Sequence of chain 3.A:
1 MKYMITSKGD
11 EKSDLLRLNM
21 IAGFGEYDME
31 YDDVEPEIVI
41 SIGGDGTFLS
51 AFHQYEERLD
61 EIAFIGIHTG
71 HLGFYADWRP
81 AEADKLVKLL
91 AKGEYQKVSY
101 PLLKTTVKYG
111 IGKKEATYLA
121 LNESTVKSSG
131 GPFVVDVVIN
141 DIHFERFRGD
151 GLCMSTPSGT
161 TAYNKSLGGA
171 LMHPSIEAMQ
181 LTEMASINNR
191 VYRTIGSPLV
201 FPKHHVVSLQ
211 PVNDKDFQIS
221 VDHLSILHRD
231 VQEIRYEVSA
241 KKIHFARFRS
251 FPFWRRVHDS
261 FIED

Binding-site contacts:
Ligand atom N13 contacts residue SER158 of chain 2.A at 2.9 Å (h-bond).
Ligand atom O1 contacts residue ILE187 of chain 3.A at 3.6 Å.
Ligand atom C16 contacts residue GLU123 of chain 2.A at 3.2 Å.
Ligand atom C20 contacts residue SER166 of chain 2.A at 3.2 Å.
Ligand atom C4 contacts residue ILE187 of chain 3.A at 3.5 Å (hydrophobic).
Ligand atom N contacts residue PRO132 of chain 3.A at 3.4 Å.
Ligand atom N13 contacts residue ASN122 of chain 2.A at 3.0 Å (h-bond).
Ligand atom N9 contacts residue ALA185 of chain 3.A at 2.9 Å (h-bond).
Ligand atom O6 contacts residue TYR163 of chain 2.A at 3.3 Å (h-bond).
Ligand atom N10 contacts residue ASN122 of chain 2.A at 3.1 Å (h-bond).
Ligand atom O3 contacts residue ASP45 of chain 2.A at 2.6 Å (salt-bridge).
Ligand atom O7 contacts residue HIS223 of chain 2.A at 3.4 Å (h-bond).
Ligand atom C27 contacts residue ALA162 of chain 2.A at 3.6 Å (hydrophobic).
Ligand atom C27 contacts residue THR161 of chain 2.A at 3.6 Å.
Ligand atom O8 contacts residue HIS223 of chain 2.A at 3.3 Å.
Ligand atom C26 contacts residue PHE74 of chain 2.A at 3.6 Å (hydrophobic).
Ligand atom O2 contacts residue ASN189 of chain 3.A at 3.5 Å (h-bond).
Ligand atom C18 contacts residue TYR163 of chain 2.A at 3.6 Å (hydrophobic).
Ligand atom N12 contacts residue THR161 of chain 2.A at 2.7 Å (h-bond).
Ligand atom O5 contacts residue GLU123 of chain 2.A at 2.6 Å (salt-bridge).
Ligand atom C21 contacts residue TYR163 of chain 2.A at 3.6 Å (hydrophobic).
Ligand atom N13 contacts residue TYR75 of chain 2.A at 3.5 Å (h-bond).
Ligand atom N3 contacts residue ASP45 of chain 2.A at 3.5 Å (salt-bridge).
Ligand atom C26 contacts residue THR161 of chain 2.A at 3.2 Å.
Ligand atom N8 contacts residue SER166 of chain 2.A at 3.1 Å (h-bond).
Ligand atom O6 contacts residue ALA162 of chain 2.A at 3.2 Å.
Ligand atom O5 contacts residue ASN122 of chain 2.A at 3.0 Å (h-bond).
Ligand atom O6 contacts residue ASN122 of chain 2.A at 3.4 Å (h-bond).
Ligand atom O3 contacts residue LEU72 of chain 2.A at 3.6 Å.
Ligand atom C9 contacts residue ASP45 of chain 2.A at 3.6 Å.
Ligand atom C24 contacts residue ALA162 of chain 2.A at 3.6 Å (hydrophobic).
Ligand atom N12 contacts residue PHE74 of chain 2.A at 3.3 Å.
Ligand atom O6 contacts residue GLU123 of chain 2.A at 2.5 Å (salt-bridge).
Ligand atom C23 contacts residue HIS223 of chain 2.A at 3.5 Å.
Ligand atom C6 contacts residue ASP45 of chain 2.A at 3.5 Å.
Ligand atom C15 contacts residue GLU123 of chain 2.A at 3.3 Å.
Ligand atom N9 contacts residue TYR163 of chain 2.A at 3.6 Å.
Ligand atom N7 contacts residue TYR163 of chain 2.A at 3.6 Å (h-bond).
Ligand atom O8 contacts residue GLY46 of chain 2.A at 3.6 Å.
Ligand atom N9 contacts residue ASP150 of chain 3.A at 3.0 Å (salt-bridge).

The small molecule below binds the protein below.
Small molecule (SMILES): NCCNC(=O)NC[C@H]1O[C@@H](n2c(C#CCN(CC(=O)O)C[C@H]3O[C@@H](n4cnc5c(N)ncnc54)[C@H](O)[C@@H]3O)nc3c(N)ncnc32)[C@H](O)[C@@H]1O

Sequence of chain 2.A:
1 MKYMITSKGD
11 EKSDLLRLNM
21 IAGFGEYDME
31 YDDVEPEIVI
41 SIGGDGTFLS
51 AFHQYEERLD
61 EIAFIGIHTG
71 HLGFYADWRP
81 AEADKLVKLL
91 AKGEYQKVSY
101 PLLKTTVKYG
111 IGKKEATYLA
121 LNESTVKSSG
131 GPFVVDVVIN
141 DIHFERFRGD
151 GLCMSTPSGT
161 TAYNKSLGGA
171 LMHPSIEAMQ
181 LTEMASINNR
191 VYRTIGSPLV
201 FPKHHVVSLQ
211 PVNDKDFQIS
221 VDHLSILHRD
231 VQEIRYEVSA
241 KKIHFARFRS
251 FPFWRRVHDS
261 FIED